The protein below binds the small molecule below.
Small molecule (SMILES): OC[C@H]1O[C@H](O)[C@H](F)[C@@H](O)[C@@H]1O

Sequence of chain 1.A:
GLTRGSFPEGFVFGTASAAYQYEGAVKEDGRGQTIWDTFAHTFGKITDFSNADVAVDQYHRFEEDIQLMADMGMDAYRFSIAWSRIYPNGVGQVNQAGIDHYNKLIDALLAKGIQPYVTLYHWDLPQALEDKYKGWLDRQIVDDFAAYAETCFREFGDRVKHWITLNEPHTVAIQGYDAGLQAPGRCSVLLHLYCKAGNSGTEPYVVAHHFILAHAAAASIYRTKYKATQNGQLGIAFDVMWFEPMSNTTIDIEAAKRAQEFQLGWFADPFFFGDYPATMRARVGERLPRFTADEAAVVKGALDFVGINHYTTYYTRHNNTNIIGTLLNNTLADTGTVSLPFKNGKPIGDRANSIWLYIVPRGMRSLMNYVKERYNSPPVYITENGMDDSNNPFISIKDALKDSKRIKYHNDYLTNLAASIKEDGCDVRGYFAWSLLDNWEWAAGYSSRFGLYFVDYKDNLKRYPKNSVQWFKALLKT

Binding-site contacts:
Ligand atom O3 contacts residue TRP444 of chain 1.A at 3.9 Å.
Ligand atom C1 contacts residue TYR321 of chain 1.A at 3.5 Å (hydrophobic).
Ligand atom F2 contacts residue ASN319 of chain 1.A at 3.9 Å.
Ligand atom C4 contacts residue GLU451 of chain 1.A at 3.6 Å.
Ligand atom C2 contacts residue HIS132 of chain 1.A at 4.0 Å.
Ligand atom C4 contacts residue GLU394 of chain 1.A at 3.5 Å.
Ligand atom C3 contacts residue HIS132 of chain 1.A at 3.9 Å.
Ligand atom C3 contacts residue GLU394 of chain 1.A at 3.0 Å.
Ligand atom C6 contacts residue PHE460 of chain 1.A at 3.7 Å (hydrophobic).
Ligand atom C3 contacts residue GLN31 of chain 1.A at 3.6 Å.
Ligand atom C4 contacts residue TRP444 of chain 1.A at 3.8 Å (hydrophobic).
Ligand atom C3 contacts residue TRP444 of chain 1.A at 3.6 Å (hydrophobic).
Ligand atom C6 contacts residue GLU451 of chain 1.A at 3.4 Å.
Ligand atom O4 contacts residue TRP452 of chain 1.A at 3.8 Å.
Ligand atom O3 contacts residue HIS132 of chain 1.A at 3.0 Å.
Ligand atom O3 contacts residue TRP452 of chain 1.A at 2.8 Å (h-bond).
Ligand atom C1 contacts residue GLU178 of chain 1.A at 3.3 Å.
Ligand atom C5 contacts residue GLU394 of chain 1.A at 2.9 Å.
Ligand atom O3 contacts residue GLN31 of chain 1.A at 2.5 Å (h-bond).
Ligand atom F2 contacts residue GLU178 of chain 1.A at 3.8 Å.
Ligand atom O4 contacts residue GLU451 of chain 1.A at 2.6 Å (salt-bridge).
Ligand atom C5 contacts residue TYR321 of chain 1.A at 3.1 Å (hydrophobic).
Ligand atom C2 contacts residue GLU394 of chain 1.A at 2.4 Å.
Ligand atom F2 contacts residue ASN177 of chain 1.A at 2.9 Å.
Ligand atom O5 contacts residue GLU394 of chain 1.A at 2.3 Å (salt-bridge).
Ligand atom C5 contacts residue TRP444 of chain 1.A at 3.6 Å (hydrophobic).
Ligand atom C3 contacts residue TRP452 of chain 1.A at 3.9 Å (hydrophobic).
Ligand atom C6 contacts residue TRP444 of chain 1.A at 3.8 Å (hydrophobic).
Ligand atom C2 contacts residue GLU178 of chain 1.A at 3.8 Å.
Ligand atom O6 contacts residue GLU451 of chain 1.A at 2.6 Å (salt-bridge).
Ligand atom F2 contacts residue GLU394 of chain 1.A at 2.6 Å.
Ligand atom O4 contacts residue TRP444 of chain 1.A at 3.2 Å.
Ligand atom O4 contacts residue GLN31 of chain 1.A at 2.9 Å (h-bond).
Ligand atom F2 contacts residue HIS132 of chain 1.A at 3.1 Å.
Ligand atom C2 contacts residue ASN177 of chain 1.A at 4.0 Å.
Ligand atom C6 contacts residue TYR321 of chain 1.A at 3.3 Å (hydrophobic).
Ligand atom C4 contacts residue TRP452 of chain 1.A at 3.9 Å (hydrophobic).
Ligand atom C1 contacts residue GLU394 of chain 1.A at 1.3 Å.
Ligand atom O6 contacts residue TRP366 of chain 1.A at 3.5 Å.
Ligand atom O5 contacts residue TYR321 of chain 1.A at 2.9 Å (h-bond).